Binding-site contacts:
Ligand atom N2 contacts residue ASN305 of chain 1.C at 3.0 Å.
Ligand atom O5 contacts residue ASN305 of chain 1.C at 2.3 Å (h-bond).
Ligand atom C2 contacts residue ASN305 of chain 1.C at 2.7 Å.
Ligand atom C4 contacts residue ASN305 of chain 1.C at 4.3 Å.
Ligand atom N2 contacts residue ILE306 of chain 1.C at 4.0 Å.
Ligand atom C8 contacts residue ILE306 of chain 1.C at 3.2 Å (hydrophobic).
Ligand atom C5 contacts residue ASN305 of chain 1.C at 3.6 Å.
Ligand atom C1 contacts residue THR307 of chain 1.C at 4.0 Å.
Ligand atom C7 contacts residue ILE306 of chain 1.C at 4.2 Å (hydrophobic).
Ligand atom O7 contacts residue ASN305 of chain 1.C at 3.8 Å.
Ligand atom N2 contacts residue THR307 of chain 1.C at 4.2 Å.
Ligand atom C3 contacts residue ASN305 of chain 1.C at 3.9 Å.
Ligand atom O7 contacts residue SER504 of chain 1.C at 4.5 Å.
Ligand atom C8 contacts residue ASN305 of chain 1.C at 3.9 Å.
Ligand atom C7 contacts residue ASN305 of chain 1.C at 3.3 Å.
Ligand atom C1 contacts residue ASN305 of chain 1.C at 1.5 Å.

A small-molecule ligand and the protein it binds are described below.
Small molecule (SMILES): CC(=O)N[C@@H]1[C@@H](O)[C@H](O)[C@@H](CO)O[C@H]1O

Sequence of chain 1.C:
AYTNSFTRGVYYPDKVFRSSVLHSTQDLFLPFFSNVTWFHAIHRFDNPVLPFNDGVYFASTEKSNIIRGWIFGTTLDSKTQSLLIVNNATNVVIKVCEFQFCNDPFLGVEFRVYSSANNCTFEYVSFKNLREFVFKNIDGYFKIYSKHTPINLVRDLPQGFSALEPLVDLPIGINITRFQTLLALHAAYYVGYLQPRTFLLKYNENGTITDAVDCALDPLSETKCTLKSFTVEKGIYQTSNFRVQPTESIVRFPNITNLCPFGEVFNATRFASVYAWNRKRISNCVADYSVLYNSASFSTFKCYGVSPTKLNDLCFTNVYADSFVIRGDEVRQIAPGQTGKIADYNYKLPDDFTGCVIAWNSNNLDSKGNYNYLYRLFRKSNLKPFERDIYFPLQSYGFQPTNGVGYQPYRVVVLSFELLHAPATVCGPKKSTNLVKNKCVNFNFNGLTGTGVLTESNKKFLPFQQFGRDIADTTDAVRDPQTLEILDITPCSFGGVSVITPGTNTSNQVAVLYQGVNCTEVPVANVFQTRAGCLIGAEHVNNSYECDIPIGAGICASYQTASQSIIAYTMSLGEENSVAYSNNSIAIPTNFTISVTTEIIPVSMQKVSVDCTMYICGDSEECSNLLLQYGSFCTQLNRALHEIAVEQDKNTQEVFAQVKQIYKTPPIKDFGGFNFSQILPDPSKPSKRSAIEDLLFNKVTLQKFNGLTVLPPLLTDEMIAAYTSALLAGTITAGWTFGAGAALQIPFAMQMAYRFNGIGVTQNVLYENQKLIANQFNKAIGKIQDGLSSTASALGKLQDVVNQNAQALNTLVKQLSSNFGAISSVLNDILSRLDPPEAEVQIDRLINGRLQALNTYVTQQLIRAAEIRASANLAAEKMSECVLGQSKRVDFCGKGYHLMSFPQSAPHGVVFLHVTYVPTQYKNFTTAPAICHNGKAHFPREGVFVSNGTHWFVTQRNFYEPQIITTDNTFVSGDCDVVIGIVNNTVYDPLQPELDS